Binding-site contacts:
Ligand atom C4 contacts residue HIS65 of chain 1.A at 4.3 Å.
Ligand atom O1 contacts residue HEM1 of chain 1.B at 3.6 Å.
Ligand atom C3 contacts residue PHE44 of chain 1.A at 3.6 Å (hydrophobic).
Ligand atom C6 contacts residue HEM1 of chain 1.B at 3.8 Å.
Ligand atom C11 contacts residue PHE34 of chain 1.A at 3.7 Å (hydrophobic).
Ligand atom C8 contacts residue VAL69 of chain 1.A at 4.1 Å (hydrophobic).
Ligand atom C11 contacts residue PHE44 of chain 1.A at 3.8 Å (hydrophobic).
Ligand atom N2 contacts residue CYS47 of chain 1.A at 4.1 Å.
Ligand atom O2 contacts residue VAL69 of chain 1.A at 3.0 Å.
Ligand atom C8 contacts residue HEM1 of chain 1.B at 3.2 Å.
Ligand atom C3 contacts residue LYS43 of chain 1.A at 4.3 Å.
Ligand atom C3 contacts residue CYS47 of chain 1.A at 4.1 Å (hydrophobic).
Ligand atom C2 contacts residue HEM1 of chain 1.B at 4.0 Å.
Ligand atom C6 contacts residue HIS65 of chain 1.A at 3.7 Å.
Ligand atom C7 contacts residue LEU41 of chain 1.A at 4.0 Å (hydrophobic).
Ligand atom C10 contacts residue HEM1 of chain 1.B at 3.2 Å.
Ligand atom N2 contacts residue PHE34 of chain 1.A at 3.7 Å.
Ligand atom C11 contacts residue CYS47 of chain 1.A at 3.3 Å (hydrophobic).
Ligand atom C10 contacts residue VAL69 of chain 1.A at 3.8 Å (hydrophobic).
Ligand atom C3 contacts residue PHE34 of chain 1.A at 4.1 Å (hydrophobic).
Ligand atom C4 contacts residue PHE34 of chain 1.A at 3.2 Å (hydrophobic).
Ligand atom C8 contacts residue LEU30 of chain 1.A at 4.2 Å (hydrophobic).
Ligand atom O2 contacts residue HEM1 of chain 1.B at 2.5 Å.
Ligand atom C11 contacts residue LEU41 of chain 1.A at 3.5 Å (hydrophobic).
Ligand atom O1 contacts residue THR40 of chain 1.A at 3.9 Å.
Ligand atom N2 contacts residue PHE44 of chain 1.A at 4.2 Å.
Ligand atom C4 contacts residue CYS47 of chain 1.A at 3.2 Å (hydrophobic).
Ligand atom C9 contacts residue HEM1 of chain 1.B at 3.3 Å.
Ligand atom O4 contacts residue CYS47 of chain 1.A at 3.5 Å (h-bond).
Ligand atom C7 contacts residue PHE34 of chain 1.A at 3.0 Å (hydrophobic).
Ligand atom C9 contacts residue HIS65 of chain 1.A at 3.8 Å.
Ligand atom C7 contacts residue CYS47 of chain 1.A at 2.7 Å (hydrophobic).
Ligand atom O4 contacts residue PHE34 of chain 1.A at 3.5 Å.
Ligand atom O4 contacts residue HIS65 of chain 1.A at 3.5 Å (h-bond).
Ligand atom O1 contacts residue LYS43 of chain 1.A at 3.4 Å.
Ligand atom O1 contacts residue PHE44 of chain 1.A at 3.6 Å.
Ligand atom C5 contacts residue LEU30 of chain 1.A at 4.1 Å (hydrophobic).
Ligand atom C11 contacts residue THR40 of chain 1.A at 3.8 Å.
Ligand atom C3 contacts residue THR40 of chain 1.A at 4.1 Å.
Ligand atom C5 contacts residue HEM1 of chain 1.B at 3.6 Å.

The protein below binds the small molecule below.
Small molecule (SMILES): O=C1C=CC(=O)N1c1ccc(O)cc1

Sequence of chain 1.A:
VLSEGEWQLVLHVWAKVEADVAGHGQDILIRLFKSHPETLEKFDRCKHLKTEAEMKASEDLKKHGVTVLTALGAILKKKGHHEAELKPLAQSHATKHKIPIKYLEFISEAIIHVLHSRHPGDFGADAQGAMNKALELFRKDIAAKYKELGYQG